Sequence of chain 40.N:
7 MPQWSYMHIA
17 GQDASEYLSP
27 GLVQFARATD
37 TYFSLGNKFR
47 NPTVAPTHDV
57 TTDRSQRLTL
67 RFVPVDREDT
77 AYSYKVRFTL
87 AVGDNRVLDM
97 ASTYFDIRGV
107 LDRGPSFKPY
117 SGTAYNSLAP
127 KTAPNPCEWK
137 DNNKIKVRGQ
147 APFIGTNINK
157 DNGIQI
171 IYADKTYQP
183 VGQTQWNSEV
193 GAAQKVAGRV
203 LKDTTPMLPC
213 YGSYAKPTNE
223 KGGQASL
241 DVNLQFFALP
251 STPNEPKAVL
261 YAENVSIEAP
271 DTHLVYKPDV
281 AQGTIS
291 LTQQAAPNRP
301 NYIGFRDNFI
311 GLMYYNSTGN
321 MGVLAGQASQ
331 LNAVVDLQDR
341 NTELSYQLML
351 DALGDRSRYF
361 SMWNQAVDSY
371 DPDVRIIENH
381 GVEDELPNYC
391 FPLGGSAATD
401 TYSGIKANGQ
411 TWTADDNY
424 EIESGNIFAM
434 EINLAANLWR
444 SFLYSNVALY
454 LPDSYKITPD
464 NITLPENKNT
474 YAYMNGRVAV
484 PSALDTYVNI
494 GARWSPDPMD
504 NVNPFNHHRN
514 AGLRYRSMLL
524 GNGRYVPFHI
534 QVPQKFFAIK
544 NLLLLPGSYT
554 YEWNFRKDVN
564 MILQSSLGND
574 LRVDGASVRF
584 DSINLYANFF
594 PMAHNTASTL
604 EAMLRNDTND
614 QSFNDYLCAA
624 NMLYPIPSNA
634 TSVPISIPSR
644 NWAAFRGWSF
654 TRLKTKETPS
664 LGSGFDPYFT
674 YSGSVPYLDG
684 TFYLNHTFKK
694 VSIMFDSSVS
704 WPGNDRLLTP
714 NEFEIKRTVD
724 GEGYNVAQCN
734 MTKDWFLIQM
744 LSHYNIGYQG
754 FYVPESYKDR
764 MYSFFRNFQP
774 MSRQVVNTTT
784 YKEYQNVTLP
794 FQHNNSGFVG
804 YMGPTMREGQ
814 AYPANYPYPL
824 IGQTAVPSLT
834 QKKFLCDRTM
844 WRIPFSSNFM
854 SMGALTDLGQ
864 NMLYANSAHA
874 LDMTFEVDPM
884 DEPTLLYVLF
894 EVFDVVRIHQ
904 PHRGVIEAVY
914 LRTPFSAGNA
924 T

Sequence of chain 40.O:
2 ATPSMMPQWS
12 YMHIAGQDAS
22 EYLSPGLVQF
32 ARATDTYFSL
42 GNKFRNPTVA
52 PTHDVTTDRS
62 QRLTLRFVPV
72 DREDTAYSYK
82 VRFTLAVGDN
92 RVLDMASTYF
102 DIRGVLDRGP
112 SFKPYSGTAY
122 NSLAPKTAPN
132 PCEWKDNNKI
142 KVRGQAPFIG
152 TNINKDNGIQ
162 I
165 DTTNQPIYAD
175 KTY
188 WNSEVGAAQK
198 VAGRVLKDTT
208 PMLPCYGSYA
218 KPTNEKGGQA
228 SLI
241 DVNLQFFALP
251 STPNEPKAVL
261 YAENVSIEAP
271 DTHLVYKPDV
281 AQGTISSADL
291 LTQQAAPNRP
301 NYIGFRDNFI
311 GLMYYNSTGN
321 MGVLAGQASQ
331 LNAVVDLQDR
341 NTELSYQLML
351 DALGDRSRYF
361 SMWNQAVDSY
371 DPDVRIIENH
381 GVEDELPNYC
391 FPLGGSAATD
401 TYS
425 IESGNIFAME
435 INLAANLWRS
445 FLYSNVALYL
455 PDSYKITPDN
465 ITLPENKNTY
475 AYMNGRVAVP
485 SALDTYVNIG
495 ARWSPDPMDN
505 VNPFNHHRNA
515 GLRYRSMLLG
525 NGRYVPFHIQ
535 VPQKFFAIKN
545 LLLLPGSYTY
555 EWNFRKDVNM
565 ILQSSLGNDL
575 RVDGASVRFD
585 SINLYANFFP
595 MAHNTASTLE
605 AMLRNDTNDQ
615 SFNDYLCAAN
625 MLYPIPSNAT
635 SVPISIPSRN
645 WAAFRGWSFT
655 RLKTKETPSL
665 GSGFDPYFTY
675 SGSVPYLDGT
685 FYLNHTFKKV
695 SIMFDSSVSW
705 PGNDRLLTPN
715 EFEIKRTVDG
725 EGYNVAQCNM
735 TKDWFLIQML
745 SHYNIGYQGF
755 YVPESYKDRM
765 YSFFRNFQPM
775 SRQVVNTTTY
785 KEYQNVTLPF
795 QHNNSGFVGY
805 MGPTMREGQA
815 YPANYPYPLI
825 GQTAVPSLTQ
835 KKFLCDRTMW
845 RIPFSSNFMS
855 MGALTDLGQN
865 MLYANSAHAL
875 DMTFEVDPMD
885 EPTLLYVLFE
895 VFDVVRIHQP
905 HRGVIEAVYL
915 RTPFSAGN

Binding-site contacts:
Ligand atom CA contacts residue ALA51 of chain 40.O at 4.4 Å (hydrophobic).
Ligand atom C contacts residue PRO48 of chain 40.O at 3.9 Å (hydrophobic).
Ligand atom N contacts residue VAL50 of chain 40.O at 4.2 Å.
Ligand atom O contacts residue GLY17 of chain 40.O at 4.0 Å.
Ligand atom O contacts residue PRO52 of chain 40.O at 4.0 Å.
Ligand atom CB contacts residue PRO48 of chain 40.O at 3.9 Å (hydrophobic).
Ligand atom CA contacts residue VAL50 of chain 40.O at 3.0 Å (hydrophobic).
Ligand atom CE2 contacts residue ASP55 of chain 40.O at 3.6 Å.
Ligand atom CA contacts residue PRO48 of chain 40.O at 4.2 Å (hydrophobic).
Ligand atom C contacts residue VAL50 of chain 40.O at 3.6 Å (hydrophobic).
Ligand atom CD2 contacts residue TYR38 of chain 40.N at 3.8 Å (hydrophobic).
Ligand atom OG1 contacts residue PRO48 of chain 40.O at 3.1 Å.
Ligand atom CA contacts residue PRO52 of chain 40.O at 4.1 Å (hydrophobic).
Ligand atom CZ contacts residue PHE31 of chain 40.N at 4.3 Å (hydrophobic).
Ligand atom O contacts residue PRO48 of chain 40.O at 3.4 Å.
Ligand atom NH1 contacts residue MET606 of chain 40.O at 4.0 Å.
Ligand atom CG contacts residue TYR38 of chain 40.N at 3.7 Å (hydrophobic).
Ligand atom C contacts residue PRO52 of chain 40.O at 4.2 Å (hydrophobic).
Ligand atom CB contacts residue TYR38 of chain 40.N at 3.6 Å (hydrophobic).
Ligand atom O contacts residue VAL50 of chain 40.O at 3.7 Å.
Ligand atom NH2 contacts residue THR602 of chain 40.O at 4.4 Å.
Ligand atom N contacts residue VAL50 of chain 40.O at 3.6 Å (h-bond).
Ligand atom O contacts residue ALA34 of chain 40.N at 4.1 Å.
Ligand atom CZ contacts residue PHE31 of chain 40.N at 4.2 Å (hydrophobic).
Ligand atom NH1 contacts residue PHE31 of chain 40.N at 3.0 Å.
Ligand atom CB contacts residue VAL56 of chain 40.O at 4.2 Å (hydrophobic).
Ligand atom O contacts residue THR49 of chain 40.O at 4.2 Å.
Ligand atom CB contacts residue PRO52 of chain 40.O at 3.8 Å (hydrophobic).
Ligand atom CD2 contacts residue VAL56 of chain 40.O at 3.8 Å (hydrophobic).
Ligand atom CD1 contacts residue ALA34 of chain 40.N at 4.3 Å (hydrophobic).
Ligand atom CD1 contacts residue TYR38 of chain 40.N at 4.4 Å (hydrophobic).
Ligand atom CE2 contacts residue THR599 of chain 40.O at 4.2 Å.
Ligand atom CD2 contacts residue ASP55 of chain 40.O at 3.8 Å.
Ligand atom NH2 contacts residue MET606 of chain 40.O at 4.2 Å.
Ligand atom CB contacts residue ALA34 of chain 40.N at 4.3 Å (hydrophobic).
Ligand atom NH1 contacts residue GLY27 of chain 40.N at 4.4 Å.
Ligand atom OG1 contacts residue THR49 of chain 40.O at 4.2 Å.
Ligand atom CD2 contacts residue HIS54 of chain 40.O at 4.4 Å.
Ligand atom CB contacts residue THR49 of chain 40.O at 4.0 Å.
Ligand atom N contacts residue PRO52 of chain 40.O at 4.0 Å.

A protein and the small-molecule ligand that binds it are described below.
Small molecule (SMILES): CSCC[C@H](NC(=O)[C@H](Cc1ccccc1)NC(=O)[C@H]1CCCN1C(=O)[C@@H](N)CCCN=C(N)N)C(=O)NCC(=O)N[C@@H](C=O)[C@@H](C)O

Sequence of chain 40.P:
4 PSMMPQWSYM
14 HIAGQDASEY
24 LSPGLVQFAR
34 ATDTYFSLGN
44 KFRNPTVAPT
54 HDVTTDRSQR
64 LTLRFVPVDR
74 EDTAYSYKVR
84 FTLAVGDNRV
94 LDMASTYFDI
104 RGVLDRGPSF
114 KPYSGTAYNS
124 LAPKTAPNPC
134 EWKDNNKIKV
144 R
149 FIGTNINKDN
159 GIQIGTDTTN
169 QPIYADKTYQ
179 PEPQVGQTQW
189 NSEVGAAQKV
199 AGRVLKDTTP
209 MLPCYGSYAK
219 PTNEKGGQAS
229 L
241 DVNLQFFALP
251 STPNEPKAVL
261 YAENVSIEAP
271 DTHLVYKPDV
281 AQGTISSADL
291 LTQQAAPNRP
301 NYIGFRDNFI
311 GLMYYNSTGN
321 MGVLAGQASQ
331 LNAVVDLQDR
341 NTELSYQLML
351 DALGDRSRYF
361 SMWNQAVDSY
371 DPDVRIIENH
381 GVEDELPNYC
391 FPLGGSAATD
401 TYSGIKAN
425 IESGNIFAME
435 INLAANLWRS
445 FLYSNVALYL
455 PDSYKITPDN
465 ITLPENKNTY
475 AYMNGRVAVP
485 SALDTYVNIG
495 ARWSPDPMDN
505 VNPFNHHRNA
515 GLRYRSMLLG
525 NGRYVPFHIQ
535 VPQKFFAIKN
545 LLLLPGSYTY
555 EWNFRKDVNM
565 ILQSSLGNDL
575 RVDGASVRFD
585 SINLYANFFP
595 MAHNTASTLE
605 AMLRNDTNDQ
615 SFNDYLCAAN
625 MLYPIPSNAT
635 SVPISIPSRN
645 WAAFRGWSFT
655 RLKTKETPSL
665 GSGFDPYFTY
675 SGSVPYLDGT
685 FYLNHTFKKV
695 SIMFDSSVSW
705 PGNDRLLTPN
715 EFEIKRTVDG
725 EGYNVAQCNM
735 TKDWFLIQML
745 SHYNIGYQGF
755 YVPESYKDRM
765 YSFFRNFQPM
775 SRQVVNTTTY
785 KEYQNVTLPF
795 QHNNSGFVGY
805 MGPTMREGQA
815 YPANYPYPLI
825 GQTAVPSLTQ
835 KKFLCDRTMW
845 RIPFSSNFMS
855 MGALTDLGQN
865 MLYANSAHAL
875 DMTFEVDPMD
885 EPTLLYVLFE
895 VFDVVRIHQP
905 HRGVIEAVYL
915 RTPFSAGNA